Sequence of chain 1.A:
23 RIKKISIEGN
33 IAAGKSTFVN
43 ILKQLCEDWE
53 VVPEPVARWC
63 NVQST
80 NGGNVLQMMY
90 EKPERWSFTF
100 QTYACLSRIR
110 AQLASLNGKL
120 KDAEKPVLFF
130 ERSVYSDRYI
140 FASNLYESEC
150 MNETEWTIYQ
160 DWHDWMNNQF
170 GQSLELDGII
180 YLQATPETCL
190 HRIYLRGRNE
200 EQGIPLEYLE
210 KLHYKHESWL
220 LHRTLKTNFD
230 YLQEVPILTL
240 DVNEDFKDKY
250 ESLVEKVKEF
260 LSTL

The protein below binds the small molecule below.
Small molecule (SMILES): Nc1ccn([C@H]2C[C@H](O)[C@@H](CO)O2)c(=O)n1

Binding-site contacts:
Ligand atom C2' contacts residue TYR89 of chain 1.A at 3.5 Å (hydrophobic).
Ligand atom C5' contacts residue VAL58 of chain 1.A at 3.6 Å (hydrophobic).
Ligand atom C4' contacts residue LEU85 of chain 1.A at 4.0 Å (hydrophobic).
Ligand atom C5 contacts residue GLU56 of chain 1.A at 3.8 Å.
Ligand atom O2 contacts residue PHE99 of chain 1.A at 3.4 Å.
Ligand atom O3' contacts residue GLU200 of chain 1.A at 2.7 Å (salt-bridge).
Ligand atom C6 contacts residue GLU56 of chain 1.A at 3.9 Å.
Ligand atom C4 contacts residue PHE140 of chain 1.A at 3.5 Å (hydrophobic).
Ligand atom C3' contacts residue GLU200 of chain 1.A at 3.2 Å.
Ligand atom C2 contacts residue PHE140 of chain 1.A at 3.4 Å (hydrophobic).
Ligand atom O2 contacts residue PHE140 of chain 1.A at 3.6 Å.
Ligand atom N4 contacts residue PHE140 of chain 1.A at 3.6 Å.
Ligand atom C1' contacts residue TYR89 of chain 1.A at 3.8 Å (hydrophobic).
Ligand atom C4' contacts residue GLU200 of chain 1.A at 3.7 Å.
Ligand atom N3 contacts residue GLN100 of chain 1.A at 3.0 Å (h-bond).
Ligand atom O4' contacts residue LEU85 of chain 1.A at 3.6 Å.
Ligand atom N4 contacts residue ASP136 of chain 1.A at 2.9 Å (salt-bridge).
Ligand atom C2 contacts residue GLN100 of chain 1.A at 3.6 Å.
Ligand atom C2' contacts residue ILE33 of chain 1.A at 3.7 Å (hydrophobic).
Ligand atom O3' contacts residue TYR89 of chain 1.A at 2.5 Å (h-bond).
Ligand atom O5' contacts residue GLU56 of chain 1.A at 2.5 Å (salt-bridge).
Ligand atom N1 contacts residue PHE140 of chain 1.A at 3.9 Å.
Ligand atom O2 contacts residue GLN100 of chain 1.A at 3.3 Å (h-bond).
Ligand atom N3 contacts residue PHE140 of chain 1.A at 3.3 Å.
Ligand atom C6 contacts residue TRP61 of chain 1.A at 3.6 Å (hydrophobic).
Ligand atom C3' contacts residue TYR89 of chain 1.A at 3.6 Å (hydrophobic).
Ligand atom C5 contacts residue ASP136 of chain 1.A at 3.9 Å.
Ligand atom O4' contacts residue TRP61 of chain 1.A at 3.5 Å.
Ligand atom N3 contacts residue PHE99 of chain 1.A at 3.5 Å.
Ligand atom O2 contacts residue MET88 of chain 1.A at 3.3 Å.
Ligand atom C2 contacts residue PHE99 of chain 1.A at 3.4 Å (hydrophobic).
Ligand atom O5' contacts residue ARG131 of chain 1.A at 2.8 Å (salt-bridge).
Ligand atom C5' contacts residue GLU56 of chain 1.A at 3.3 Å.
Ligand atom C5 contacts residue TRP61 of chain 1.A at 3.9 Å (hydrophobic).
Ligand atom C4 contacts residue ASP136 of chain 1.A at 3.8 Å.
Ligand atom C6 contacts residue ARG131 of chain 1.A at 3.9 Å.
Ligand atom O3' contacts residue LEU85 of chain 1.A at 3.9 Å.
Ligand atom C2' contacts residue PHE140 of chain 1.A at 3.8 Å (hydrophobic).
Ligand atom C4 contacts residue GLN100 of chain 1.A at 3.9 Å.
Ligand atom N4 contacts residue GLN100 of chain 1.A at 3.2 Å (h-bond).